The small molecule below binds the protein below.
Small molecule (SMILES): CC(=O)N[C@H]1[C@H](O[C@H]2[C@H](O)[C@@H](NC(C)=O)CO[C@@H]2CO[C@@H]2O[C@@H](C)[C@@H](O)[C@@H](O)[C@@H]2O)O[C@H](CO)[C@@H](O)[C@@H]1O

Binding-site contacts:
Ligand atom C7 contacts residue TYR50 of chain 1.B at 4.4 Å (hydrophobic).
Ligand atom C8 contacts residue TYR50 of chain 1.B at 3.9 Å (hydrophobic).
Ligand atom C7 contacts residue ASN102 of chain 1.A at 3.6 Å.
Ligand atom C4 contacts residue ASN102 of chain 1.A at 4.2 Å.
Ligand atom O5 contacts residue ASN102 of chain 1.A at 2.4 Å (h-bond).
Ligand atom C2 contacts residue ASP32 of chain 1.B at 4.4 Å.
Ligand atom N2 contacts residue ASP32 of chain 1.B at 3.5 Å (salt-bridge).
Ligand atom C7 contacts residue ASN31 of chain 1.B at 3.8 Å.
Ligand atom O5 contacts residue TYR50 of chain 1.B at 3.1 Å (h-bond).
Ligand atom C1 contacts residue TYR50 of chain 1.B at 3.4 Å (hydrophobic).
Ligand atom C8 contacts residue ASN53 of chain 1.B at 4.1 Å.
Ligand atom C5 contacts residue TYR50 of chain 1.B at 3.3 Å (hydrophobic).
Ligand atom O7 contacts residue ASN31 of chain 1.B at 2.5 Å (h-bond).
Ligand atom C3 contacts residue ASN102 of chain 1.A at 3.8 Å.
Ligand atom O7 contacts residue ASN102 of chain 1.A at 3.8 Å.
Ligand atom C1 contacts residue ASP32 of chain 1.B at 4.3 Å.
Ligand atom C7 contacts residue ASP32 of chain 1.B at 4.3 Å.
Ligand atom C1 contacts residue ASN102 of chain 1.A at 1.4 Å.
Ligand atom O4 contacts residue ASN31 of chain 1.B at 4.5 Å.
Ligand atom N2 contacts residue ASN31 of chain 1.B at 4.5 Å.
Ligand atom C5 contacts residue ASN102 of chain 1.A at 3.7 Å.
Ligand atom C2 contacts residue ASN31 of chain 1.B at 4.2 Å.
Ligand atom O7 contacts residue TYR50 of chain 1.B at 4.1 Å.
Ligand atom C6 contacts residue TYR50 of chain 1.B at 3.8 Å (hydrophobic).
Ligand atom C2 contacts residue ASN102 of chain 1.A at 2.5 Å.
Ligand atom C8 contacts residue TYR92 of chain 1.B at 4.2 Å (hydrophobic).
Ligand atom C8 contacts residue ASP32 of chain 1.B at 4.2 Å.
Ligand atom C7 contacts residue LYS10 of chain 1.C at 4.0 Å.
Ligand atom C8 contacts residue LYS10 of chain 1.C at 3.6 Å.
Ligand atom N2 contacts residue LYS10 of chain 1.C at 4.0 Å.
Ligand atom N2 contacts residue ASN102 of chain 1.A at 2.9 Å (h-bond).

Sequence of chain 1.A:
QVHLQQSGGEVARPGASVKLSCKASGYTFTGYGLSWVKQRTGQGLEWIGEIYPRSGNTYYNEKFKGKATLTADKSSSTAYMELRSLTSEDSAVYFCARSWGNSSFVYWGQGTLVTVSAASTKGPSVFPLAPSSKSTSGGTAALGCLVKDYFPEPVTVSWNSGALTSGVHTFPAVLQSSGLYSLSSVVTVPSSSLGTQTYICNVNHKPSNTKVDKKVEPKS

Sequence of chain 1.C:
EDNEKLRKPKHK

Sequence of chain 1.B:
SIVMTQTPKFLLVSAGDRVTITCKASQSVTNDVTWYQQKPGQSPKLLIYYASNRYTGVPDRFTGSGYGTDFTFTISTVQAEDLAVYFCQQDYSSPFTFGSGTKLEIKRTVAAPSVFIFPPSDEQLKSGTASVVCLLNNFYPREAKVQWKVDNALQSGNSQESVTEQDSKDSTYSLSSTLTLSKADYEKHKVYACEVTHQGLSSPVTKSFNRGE